The small molecule below binds the protein below.
Small molecule (SMILES): CC(C)C[C@H](NC(=O)[C@@H]1CCCN1C(=O)[C@H](CC(N)=O)NC(=O)[C@H](Cc1ccccc1)NC(=O)[C@H](CCCN=C(N)N)NC(=O)[C@@H](N)[C@@H](C)O)C(=O)N[C@@H](C)C=O

Sequence of chain 1.A:
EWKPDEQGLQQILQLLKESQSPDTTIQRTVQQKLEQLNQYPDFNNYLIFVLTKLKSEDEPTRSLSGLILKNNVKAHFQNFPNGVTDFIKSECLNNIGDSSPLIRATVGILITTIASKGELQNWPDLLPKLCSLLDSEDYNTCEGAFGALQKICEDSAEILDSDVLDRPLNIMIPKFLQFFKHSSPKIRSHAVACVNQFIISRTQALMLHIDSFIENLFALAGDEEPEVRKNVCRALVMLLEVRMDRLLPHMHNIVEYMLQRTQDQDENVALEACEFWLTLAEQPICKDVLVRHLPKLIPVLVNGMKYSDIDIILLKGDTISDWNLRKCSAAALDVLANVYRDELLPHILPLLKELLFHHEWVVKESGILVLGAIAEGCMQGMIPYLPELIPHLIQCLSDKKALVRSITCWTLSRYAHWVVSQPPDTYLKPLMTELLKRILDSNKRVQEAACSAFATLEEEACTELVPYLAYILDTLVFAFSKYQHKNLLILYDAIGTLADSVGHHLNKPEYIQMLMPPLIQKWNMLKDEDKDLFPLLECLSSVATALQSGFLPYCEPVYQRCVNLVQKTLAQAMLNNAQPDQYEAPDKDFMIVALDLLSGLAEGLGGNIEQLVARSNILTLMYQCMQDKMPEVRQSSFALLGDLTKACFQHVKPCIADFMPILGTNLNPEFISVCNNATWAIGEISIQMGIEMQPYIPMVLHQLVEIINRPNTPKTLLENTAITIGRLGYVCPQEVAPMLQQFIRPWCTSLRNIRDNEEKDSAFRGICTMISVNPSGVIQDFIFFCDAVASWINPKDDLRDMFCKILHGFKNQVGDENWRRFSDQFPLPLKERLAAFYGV

Binding-site contacts:
Ligand atom NH2 contacts residue ALA469 of chain 1.A at 3.4 Å.
Ligand atom O contacts residue LYS341 of chain 1.A at 3.2 Å (salt-bridge).
Ligand atom CD1 contacts residue ASP348 of chain 1.A at 3.9 Å.
Ligand atom N contacts residue LYS341 of chain 1.A at 3.5 Å.
Ligand atom O contacts residue LYS341 of chain 1.A at 3.7 Å.
Ligand atom CD contacts residue TRP424 of chain 1.A at 3.4 Å (hydrophobic).
Ligand atom CG contacts residue ILE421 of chain 1.A at 3.8 Å (hydrophobic).
Ligand atom ND2 contacts residue TRP424 of chain 1.A at 4.0 Å.
Ligand atom CB contacts residue SER466 of chain 1.A at 3.7 Å.
Ligand atom CD1 contacts residue GLU462 of chain 1.A at 3.9 Å.
Ligand atom CG contacts residue TRP424 of chain 1.A at 3.6 Å (hydrophobic).
Ligand atom CZ contacts residue ASP507 of chain 1.A at 3.2 Å.
Ligand atom CA contacts residue LYS341 of chain 1.A at 3.7 Å.
Ligand atom NE contacts residue ASP507 of chain 1.A at 2.9 Å (salt-bridge).
Ligand atom CE2 contacts residue TRP424 of chain 1.A at 3.9 Å (hydrophobic).
Ligand atom CZ contacts residue ALA469 of chain 1.A at 4.0 Å (hydrophobic).
Ligand atom C contacts residue LYS341 of chain 1.A at 2.8 Å.
Ligand atom CZ contacts residue GLU473 of chain 1.A at 3.2 Å.
Ligand atom NE contacts residue SER466 of chain 1.A at 4.0 Å.
Ligand atom O contacts residue ALA345 of chain 1.A at 3.5 Å.
Ligand atom N contacts residue SER466 of chain 1.A at 3.2 Å (h-bond).
Ligand atom NH1 contacts residue GLU473 of chain 1.A at 2.8 Å (salt-bridge).
Ligand atom C contacts residue SER466 of chain 1.A at 3.9 Å.
Ligand atom NH2 contacts residue GLU473 of chain 1.A at 2.8 Å (salt-bridge).
Ligand atom CD1 contacts residue TRP424 of chain 1.A at 4.0 Å (hydrophobic).
Ligand atom CG contacts residue TRP424 of chain 1.A at 4.0 Å (hydrophobic).
Ligand atom O contacts residue TRP424 of chain 1.A at 3.9 Å.
Ligand atom NH2 contacts residue THR511 of chain 1.A at 3.6 Å.
Ligand atom CB contacts residue SER466 of chain 1.A at 3.7 Å.
Ligand atom NH2 contacts residue ASP507 of chain 1.A at 3.3 Å (salt-bridge).
Ligand atom O contacts residue ILE504 of chain 1.A at 3.2 Å.
Ligand atom CD2 contacts residue TRP424 of chain 1.A at 4.0 Å (hydrophobic).
Ligand atom CD2 contacts residue ALA463 of chain 1.A at 3.9 Å (hydrophobic).
Ligand atom CD2 contacts residue ALA344 of chain 1.A at 3.6 Å (hydrophobic).
Ligand atom CA contacts residue SER466 of chain 1.A at 3.8 Å.
Ligand atom CD contacts residue ASP507 of chain 1.A at 3.7 Å.
Ligand atom CG contacts residue LEU383 of chain 1.A at 3.9 Å (hydrophobic).
Ligand atom NH2 contacts residue THR470 of chain 1.A at 4.0 Å.
Ligand atom CG contacts residue ASP507 of chain 1.A at 3.4 Å.
Ligand atom NE contacts residue ALA469 of chain 1.A at 3.7 Å.